Sequence of chain 5.O:
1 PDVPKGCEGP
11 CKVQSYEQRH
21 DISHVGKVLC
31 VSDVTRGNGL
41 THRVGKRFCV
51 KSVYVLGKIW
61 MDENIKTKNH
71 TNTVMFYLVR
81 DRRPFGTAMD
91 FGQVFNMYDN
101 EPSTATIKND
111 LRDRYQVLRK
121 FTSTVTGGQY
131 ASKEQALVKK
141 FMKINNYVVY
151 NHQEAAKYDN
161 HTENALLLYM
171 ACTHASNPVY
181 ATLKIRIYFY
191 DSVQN

The small molecule below binds the protein below.
Small molecule (SMILES): Nc1ccn([C@H]2C[C@H](O[P](=O)(O)OC[C@H]3O[C@@H](n4cnc5c(N)ncnc54)C[C@@H]3O[P](=O)(O)OC[C@H]3O[C@@H](n4cnc5c(N)ncnc54)C[C@@H]3O[P](=O)(O)OC[C@H]3O[C@@H](n4ccc(N)nc4=O)C[C@@H]3O[P](=O)(O)OC[C@H]3O[C@@H](n4ccc(N)nc4=O)C[C@@H]3O[P](=O)(O)OC[C@H]3O[C@@H](n4cnc5c(N)ncnc54)C[C@@H]3O[P](=O)(O)OC[C@H]3O[C@@H](n4ccc(N)nc4=O)C[C@@H]3O)[C@@H](COP(=O)=O)O2)c(=O)n1

Sequence of chain 4.S:
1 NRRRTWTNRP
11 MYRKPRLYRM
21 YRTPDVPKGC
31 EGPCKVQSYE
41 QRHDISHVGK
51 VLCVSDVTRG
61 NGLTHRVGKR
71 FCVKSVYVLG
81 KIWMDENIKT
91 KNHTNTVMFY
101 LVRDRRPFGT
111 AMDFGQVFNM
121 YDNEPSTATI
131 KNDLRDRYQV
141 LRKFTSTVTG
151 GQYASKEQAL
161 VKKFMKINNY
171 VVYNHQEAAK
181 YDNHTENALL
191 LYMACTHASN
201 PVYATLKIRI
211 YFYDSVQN

Binding-site contacts:
Ligand atom C2' contacts residue TYR188 of chain 4.U at 3.1 Å (hydrophobic).
Ligand atom C2' contacts residue CYS11 of chain 4.U at 3.6 Å (hydrophobic).
Ligand atom C4 contacts residue PHE141 of chain 4.U at 3.4 Å (hydrophobic).
Ligand atom O3' contacts residue TYR188 of chain 4.U at 2.9 Å (h-bond).
Ligand atom O3' contacts residue ASN195 of chain 5.O at 3.4 Å (h-bond).
Ligand atom C5 contacts residue TYR190 of chain 4.U at 3.6 Å (hydrophobic).
Ligand atom C3' contacts residue TYR188 of chain 4.U at 3.2 Å (hydrophobic).
Ligand atom O4' contacts residue ARG103 of chain 4.S at 3.4 Å (salt-bridge).
Ligand atom OP1 contacts residue ASP136 of chain 4.S at 2.8 Å (salt-bridge).
Ligand atom OP1 contacts residue ARG105 of chain 4.S at 2.9 Å (salt-bridge).
Ligand atom C5' contacts residue ARG103 of chain 4.S at 3.4 Å.
Ligand atom C5' contacts residue ARG47 of chain 5.O at 3.5 Å.
Ligand atom N4 contacts residue LYS51 of chain 4.U at 3.4 Å.
Ligand atom C2 contacts residue PHE141 of chain 4.U at 3.5 Å (hydrophobic).
Ligand atom O3' contacts residue ARG47 of chain 5.O at 3.5 Å (salt-bridge).
Ligand atom O5' contacts residue ARG135 of chain 4.S at 3.4 Å.
Ligand atom OP2 contacts residue ASN195 of chain 5.O at 3.6 Å.
Ligand atom O3' contacts residue LEU141 of chain 4.S at 3.5 Å (h-bond).
Ligand atom C5 contacts residue PHE141 of chain 4.U at 3.4 Å (hydrophobic).
Ligand atom OP1 contacts residue ARG135 of chain 4.S at 3.1 Å (salt-bridge).
Ligand atom P contacts residue TYR188 of chain 4.U at 3.4 Å.
Ligand atom C6 contacts residue PHE141 of chain 4.U at 3.4 Å (hydrophobic).
Ligand atom N7 contacts residue PHE141 of chain 4.U at 3.5 Å.
Ligand atom OP2 contacts residue ARG186 of chain 4.U at 3.0 Å (salt-bridge).
Ligand atom OP2 contacts residue LYS143 of chain 4.S at 2.9 Å (salt-bridge).
Ligand atom N3 contacts residue PHE141 of chain 4.U at 3.6 Å.
Ligand atom OP1 contacts residue LYS143 of chain 4.S at 3.0 Å (salt-bridge).
Ligand atom C2' contacts residue ASN195 of chain 5.O at 3.6 Å.
Ligand atom C5' contacts residue LYS143 of chain 4.S at 3.6 Å.
Ligand atom N4 contacts residue SER52 of chain 4.U at 3.6 Å (h-bond).
Ligand atom OP2 contacts residue TYR54 of chain 4.U at 2.6 Å (h-bond).
Ligand atom OP1 contacts residue ARG142 of chain 4.S at 3.5 Å.
Ligand atom P contacts residue ARG47 of chain 5.O at 3.6 Å.
Ligand atom OP2 contacts residue ASN195 of chain 5.O at 2.9 Å (h-bond).
Ligand atom OP1 contacts residue ARG47 of chain 5.O at 3.2 Å (salt-bridge).
Ligand atom O3' contacts residue ARG105 of chain 4.S at 3.4 Å (salt-bridge).
Ligand atom N6 contacts residue PHE141 of chain 4.U at 3.4 Å.
Ligand atom N1 contacts residue PHE141 of chain 4.U at 3.4 Å.
Ligand atom O2 contacts residue TYR188 of chain 4.U at 3.1 Å.
Ligand atom OP2 contacts residue TYR188 of chain 4.U at 2.7 Å (h-bond).

Sequence of chain 4.U:
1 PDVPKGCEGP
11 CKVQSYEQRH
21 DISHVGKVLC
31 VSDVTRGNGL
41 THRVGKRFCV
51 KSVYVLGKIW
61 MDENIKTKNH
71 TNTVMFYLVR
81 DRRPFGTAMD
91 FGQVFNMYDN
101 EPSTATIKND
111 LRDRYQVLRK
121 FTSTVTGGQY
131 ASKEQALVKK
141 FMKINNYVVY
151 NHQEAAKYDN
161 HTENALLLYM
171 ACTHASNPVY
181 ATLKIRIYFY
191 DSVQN